Sequence of chain 1.A:
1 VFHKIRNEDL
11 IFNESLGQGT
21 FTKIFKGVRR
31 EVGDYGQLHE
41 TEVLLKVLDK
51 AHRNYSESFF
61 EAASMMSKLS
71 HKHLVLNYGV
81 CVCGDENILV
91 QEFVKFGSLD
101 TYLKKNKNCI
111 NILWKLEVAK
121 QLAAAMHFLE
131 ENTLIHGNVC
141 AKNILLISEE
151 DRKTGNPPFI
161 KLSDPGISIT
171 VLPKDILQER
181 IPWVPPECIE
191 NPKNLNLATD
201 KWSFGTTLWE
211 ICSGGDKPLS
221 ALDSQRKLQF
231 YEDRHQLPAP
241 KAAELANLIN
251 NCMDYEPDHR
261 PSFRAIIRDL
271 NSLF

The protein below binds the small molecule below.
Small molecule (SMILES): O=c1cc(-c2ccccc2)nc2c(-c3ccccc3)c(C(F)(F)F)[nH]n12

Binding-site contacts:
Ligand atom CAH contacts residue GLY97 of chain 1.A at 3.8 Å.
Ligand atom NAK contacts residue LEU145 of chain 1.A at 3.6 Å.
Ligand atom OAJ contacts residue VAL94 of chain 1.A at 2.9 Å (h-bond).
Ligand atom CAH contacts residue VAL94 of chain 1.A at 3.2 Å (hydrophobic).
Ligand atom CAZ contacts residue LYS142 of chain 1.A at 3.9 Å.
Ligand atom NAP contacts residue LEU145 of chain 1.A at 3.4 Å.
Ligand atom CAO contacts residue LEU145 of chain 1.A at 3.7 Å (hydrophobic).
Ligand atom FAT contacts residue LEU44 of chain 1.A at 3.8 Å.
Ligand atom NAK contacts residue LEU44 of chain 1.A at 3.4 Å.
Ligand atom CAE contacts residue VAL94 of chain 1.A at 3.5 Å (hydrophobic).
Ligand atom OAJ contacts residue GLU92 of chain 1.A at 3.8 Å.
Ligand atom CAE contacts residue GLY97 of chain 1.A at 3.3 Å.
Ligand atom CAF contacts residue GLY97 of chain 1.A at 3.7 Å.
Ligand atom CAE contacts residue LYS95 of chain 1.A at 3.6 Å.
Ligand atom CAE contacts residue PHE93 of chain 1.A at 3.6 Å (hydrophobic).
Ligand atom CAI contacts residue LEU44 of chain 1.A at 3.6 Å (hydrophobic).
Ligand atom FAT contacts residue SER163 of chain 1.A at 3.1 Å.
Ligand atom FAR contacts residue LEU145 of chain 1.A at 3.9 Å.
Ligand atom CAI contacts residue VAL94 of chain 1.A at 3.8 Å (hydrophobic).
Ligand atom CAQ contacts residue LYS46 of chain 1.A at 3.8 Å.
Ligand atom CAZ contacts residue SER98 of chain 1.A at 3.3 Å.
Ligand atom CAL contacts residue LEU44 of chain 1.A at 3.8 Å (hydrophobic).
Ligand atom CAF contacts residue PHE96 of chain 1.A at 3.9 Å (hydrophobic).
Ligand atom CAG contacts residue GLY97 of chain 1.A at 3.6 Å.
Ligand atom CAY contacts residue SER98 of chain 1.A at 3.5 Å.
Ligand atom CAW contacts residue LEU16 of chain 1.A at 3.5 Å (hydrophobic).
Ligand atom FAT contacts residue GLN91 of chain 1.A at 3.0 Å.
Ligand atom FAS contacts residue ILE24 of chain 1.A at 3.9 Å.
Ligand atom NAP contacts residue LEU44 of chain 1.A at 3.4 Å.
Ligand atom CAH contacts residue PHE93 of chain 1.A at 3.6 Å (hydrophobic).
Ligand atom CAL contacts residue LEU145 of chain 1.A at 3.9 Å (hydrophobic).
Ligand atom CAD contacts residue GLY97 of chain 1.A at 3.5 Å.
Ligand atom CAO contacts residue LEU44 of chain 1.A at 3.9 Å (hydrophobic).
Ligand atom FAT contacts residue LYS46 of chain 1.A at 3.1 Å.
Ligand atom OAJ contacts residue LEU44 of chain 1.A at 3.8 Å.
Ligand atom CAN contacts residue LEU145 of chain 1.A at 3.9 Å (hydrophobic).
Ligand atom FAR contacts residue SER163 of chain 1.A at 3.6 Å.
Ligand atom FAS contacts residue LYS46 of chain 1.A at 3.2 Å.
Ligand atom CAF contacts residue LYS95 of chain 1.A at 3.3 Å.
Ligand atom OAJ contacts residue PHE93 of chain 1.A at 3.8 Å.